This protein binds this small molecule.
Small molecule (SMILES): CC1(C)CC(NC(=O)C(=O)Nc2ccc(Br)cc2)CC(C)(C)N1

Binding-site contacts:
Ligand atom C4 contacts residue SER242 of chain 1.B at 3.5 Å.
Ligand atom O22 contacts residue ASN286 of chain 1.B at 3.4 Å (h-bond).
Ligand atom C9 contacts residue ASN286 of chain 1.B at 3.9 Å.
Ligand atom O23 contacts residue TRP288 of chain 1.B at 3.0 Å.
Ligand atom C9 contacts residue TRP288 of chain 1.B at 3.3 Å (hydrophobic).
Ligand atom C9 contacts residue GLY334 of chain 1.B at 4.0 Å.
Ligand atom N11 contacts residue GLY334 of chain 1.B at 3.0 Å (h-bond).
Ligand atom C6 contacts residue TRP288 of chain 1.B at 3.9 Å (hydrophobic).
Ligand atom BR contacts residue VAL139 of chain 1.B at 3.7 Å.
Ligand atom C3 contacts residue SER242 of chain 1.B at 3.2 Å.
Ligand atom C12 contacts residue GLY334 of chain 1.B at 3.7 Å.
Ligand atom BR contacts residue PHE243 of chain 1.B at 3.5 Å.
Ligand atom C6 contacts residue GLU237 of chain 1.B at 4.0 Å.
Ligand atom C4 contacts residue THR141 of chain 1.B at 3.8 Å.
Ligand atom N11 contacts residue TRP288 of chain 1.B at 4.1 Å.
Ligand atom C10 contacts residue GLY334 of chain 1.B at 4.0 Å.
Ligand atom N8 contacts residue ASN286 of chain 1.B at 2.9 Å (h-bond).
Ligand atom N8 contacts residue MET287 of chain 1.B at 4.1 Å.
Ligand atom O23 contacts residue GLY334 of chain 1.B at 3.2 Å (h-bond).
Ligand atom C5 contacts residue ASN286 of chain 1.B at 3.5 Å.
Ligand atom C10 contacts residue TRP288 of chain 1.B at 3.7 Å (hydrophobic).
Ligand atom N8 contacts residue GLU237 of chain 1.B at 3.5 Å.
Ligand atom O22 contacts residue MET287 of chain 1.B at 3.5 Å (h-bond).
Ligand atom N8 contacts residue TRP288 of chain 1.B at 3.6 Å.
Ligand atom C3 contacts residue VAL139 of chain 1.B at 4.0 Å (hydrophobic).
Ligand atom C13 contacts residue GLY334 of chain 1.B at 4.1 Å.
Ligand atom C18 contacts residue GLY290 of chain 1.B at 4.0 Å.
Ligand atom BR contacts residue PHE249 of chain 1.B at 4.0 Å.
Ligand atom C5 contacts residue TRP288 of chain 1.B at 3.7 Å (hydrophobic).
Ligand atom C7 contacts residue TRP288 of chain 1.B at 3.9 Å (hydrophobic).
Ligand atom BR contacts residue ASN244 of chain 1.B at 3.8 Å.
Ligand atom O23 contacts residue ILE336 of chain 1.B at 3.5 Å.
Ligand atom C4 contacts residue TRP288 of chain 1.B at 4.1 Å (hydrophobic).
Ligand atom C6 contacts residue ILE285 of chain 1.B at 3.9 Å (hydrophobic).
Ligand atom C17 contacts residue GLY334 of chain 1.B at 3.5 Å.
Ligand atom C6 contacts residue ASN286 of chain 1.B at 3.3 Å.
Ligand atom C5 contacts residue GLU237 of chain 1.B at 3.6 Å.
Ligand atom C10 contacts residue MET287 of chain 1.B at 3.9 Å (hydrophobic).
Ligand atom C2 contacts residue SER242 of chain 1.B at 4.0 Å.
Ligand atom C10 contacts residue ASN286 of chain 1.B at 4.1 Å.

Sequence of chain 1.B:
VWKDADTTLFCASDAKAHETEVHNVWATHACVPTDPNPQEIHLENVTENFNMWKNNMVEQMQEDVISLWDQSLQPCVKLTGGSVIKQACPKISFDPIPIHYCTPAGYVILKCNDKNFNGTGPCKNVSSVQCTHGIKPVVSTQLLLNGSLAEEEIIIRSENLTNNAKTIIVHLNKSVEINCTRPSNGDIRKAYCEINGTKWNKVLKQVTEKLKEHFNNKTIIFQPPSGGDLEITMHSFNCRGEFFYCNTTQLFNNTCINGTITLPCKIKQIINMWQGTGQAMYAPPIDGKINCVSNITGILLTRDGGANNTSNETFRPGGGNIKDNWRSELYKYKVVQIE